Sequence of chain 1.D:
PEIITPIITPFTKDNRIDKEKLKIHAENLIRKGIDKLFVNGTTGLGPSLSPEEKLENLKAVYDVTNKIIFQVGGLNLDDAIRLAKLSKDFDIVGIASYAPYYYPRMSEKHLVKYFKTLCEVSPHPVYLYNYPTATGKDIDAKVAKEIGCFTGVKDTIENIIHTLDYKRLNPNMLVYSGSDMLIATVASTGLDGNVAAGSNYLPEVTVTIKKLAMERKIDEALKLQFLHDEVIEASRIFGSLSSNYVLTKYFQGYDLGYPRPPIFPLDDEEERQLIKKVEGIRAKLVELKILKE

A small-molecule ligand and the protein it binds are described below.
Small molecule (SMILES): O=C(O)[C@@H](O)C[C@@H](O)[C@H](O)CO

Binding-site contacts:
Ligand atom C3 contacts residue 3GR1 of chain 1.S at 1.4 Å.
Ligand atom C2 contacts residue 3GR1 of chain 1.S at 2.7 Å.
Ligand atom C1 contacts residue TYR130 of chain 1.D at 3.2 Å (hydrophobic).
Ligand atom O5 contacts residue 3GR1 of chain 1.S at 1.4 Å (h-bond).
Ligand atom O5 contacts residue THR157 of chain 1.D at 3.0 Å.
Ligand atom O4 contacts residue THR157 of chain 1.D at 2.6 Å (h-bond).
Ligand atom O4 contacts residue PYR1 of chain 1.R at 3.4 Å.
Ligand atom C2 contacts residue TYR130 of chain 1.D at 3.2 Å (hydrophobic).
Ligand atom O4 contacts residue TYR132 of chain 1.D at 3.5 Å.
Ligand atom O1 contacts residue PRO7 of chain 1.D at 3.5 Å.
Ligand atom O1 contacts residue PYR1 of chain 1.R at 0.3 Å (h-bond).
Ligand atom O1 contacts residue THR43 of chain 1.D at 2.8 Å (h-bond).
Ligand atom C4 contacts residue 3GR1 of chain 1.S at 0.5 Å.
Ligand atom C1 contacts residue PRO7 of chain 1.D at 3.4 Å (hydrophobic).
Ligand atom C5 contacts residue 3GR1 of chain 1.S at 0.3 Å.
Ligand atom C1 contacts residue LYS155 of chain 1.D at 2.4 Å.
Ligand atom C3 contacts residue LYS155 of chain 1.D at 2.6 Å.
Ligand atom O5 contacts residue TYR132 of chain 1.D at 3.4 Å (h-bond).
Ligand atom O1 contacts residue TYR130 of chain 1.D at 3.3 Å (h-bond).
Ligand atom C2 contacts residue PYR1 of chain 1.R at 0.3 Å.
Ligand atom C2 contacts residue LYS155 of chain 1.D at 1.3 Å.
Ligand atom O2 contacts residue THR44 of chain 1.D at 2.6 Å (h-bond).
Ligand atom C6 contacts residue THR43 of chain 1.D at 3.5 Å.
Ligand atom C6 contacts residue 3GR1 of chain 1.S at 0.7 Å.
Ligand atom O2 contacts residue PYR1 of chain 1.R at 0.3 Å (h-bond).
Ligand atom O2 contacts residue PRO7 of chain 1.D at 3.4 Å.
Ligand atom O6 contacts residue 3GR1 of chain 1.S at 0.8 Å (h-bond).
Ligand atom O4 contacts residue TYR130 of chain 1.D at 2.7 Å (h-bond).
Ligand atom O2 contacts residue THR43 of chain 1.D at 3.5 Å.
Ligand atom C4 contacts residue PYR1 of chain 1.R at 2.6 Å.
Ligand atom C1 contacts residue THR43 of chain 1.D at 3.5 Å.
Ligand atom O2 contacts residue 3GR1 of chain 1.S at 3.3 Å.
Ligand atom O1 contacts residue LYS155 of chain 1.D at 2.8 Å (salt-bridge).
Ligand atom O1 contacts residue GLY42 of chain 1.D at 3.1 Å.
Ligand atom C1 contacts residue 3GR1 of chain 1.S at 3.3 Å.
Ligand atom C4 contacts residue TYR130 of chain 1.D at 3.0 Å (hydrophobic).
Ligand atom C1 contacts residue PYR1 of chain 1.R at 0.3 Å.
Ligand atom C3 contacts residue PYR1 of chain 1.R at 1.0 Å.
Ligand atom O4 contacts residue 3GR1 of chain 1.S at 0.4 Å (h-bond).
Ligand atom C6 contacts residue TYR132 of chain 1.D at 3.4 Å (hydrophobic).